A small-molecule ligand and the protein it binds are described below.
Small molecule (SMILES): Nc1nc2c(ncn2[C@@H]2O[C@H](CO[P](=O)(O)O[P](=O)(O)O[C@H]3O[C@H](CO)[C@@H](O)[C@H](O)[C@@H]3O)[C@@H](O)[C@H]2O)c(=O)[nH]1

Binding-site contacts:
Ligand atom O3B contacts residue ARG248 of chain 1.B at 3.0 Å (salt-bridge).
Ligand atom O2A contacts residue ARG326 of chain 1.B at 2.9 Å (salt-bridge).
Ligand atom N3 contacts residue ARG326 of chain 1.B at 3.4 Å (salt-bridge).
Ligand atom O6A contacts residue LEU333 of chain 1.B at 3.5 Å.
Ligand atom O31 contacts residue TYR180 of chain 1.B at 3.2 Å (h-bond).
Ligand atom O31 contacts residue NAP1 of chain 1.AA at 3.6 Å (h-bond).
Ligand atom O21 contacts residue NAP1 of chain 1.AA at 3.3 Å.
Ligand atom O6A contacts residue ASN209 of chain 1.B at 2.7 Å (h-bond).
Ligand atom O3' contacts residue GLU329 of chain 1.B at 2.9 Å (salt-bridge).
Ligand atom O6A contacts residue SER157 of chain 1.B at 2.8 Å (h-bond).
Ligand atom O1A contacts residue VAL220 of chain 1.B at 2.9 Å (h-bond).
Ligand atom C8 contacts residue ASN243 of chain 1.B at 3.4 Å.
Ligand atom O3' contacts residue ARG248 of chain 1.B at 3.1 Å (salt-bridge).
Ligand atom C61 contacts residue SER157 of chain 1.B at 3.3 Å.
Ligand atom O6 contacts residue LYS223 of chain 1.B at 2.9 Å (salt-bridge).
Ligand atom C61 contacts residue ASN209 of chain 1.B at 3.3 Å.
Ligand atom N2 contacts residue ASN218 of chain 1.B at 3.0 Å (h-bond).
Ligand atom C2 contacts residue ARG326 of chain 1.B at 3.6 Å.
Ligand atom O2' contacts residue ARG326 of chain 1.B at 3.3 Å.
Ligand atom O31 contacts residue SER113 of chain 1.B at 2.7 Å (h-bond).
Ligand atom O3' contacts residue ALA246 of chain 1.B at 3.2 Å.
Ligand atom O2B contacts residue ARG326 of chain 1.B at 3.0 Å (salt-bridge).
Ligand atom O21 contacts residue ARG215 of chain 1.B at 3.0 Å (salt-bridge).
Ligand atom O4' contacts residue VAL282 of chain 1.B at 3.5 Å.
Ligand atom O3B contacts residue ASN209 of chain 1.B at 3.0 Å (h-bond).
Ligand atom C4 contacts residue VAL220 of chain 1.B at 3.5 Å (hydrophobic).
Ligand atom O3B contacts residue GLN158 of chain 1.B at 3.4 Å (h-bond).
Ligand atom O51 contacts residue ASN209 of chain 1.B at 3.1 Å (h-bond).
Ligand atom O41 contacts residue TYR180 of chain 1.B at 2.7 Å (h-bond).
Ligand atom N3 contacts residue VAL220 of chain 1.B at 3.6 Å.
Ligand atom N2 contacts residue ARG326 of chain 1.B at 3.3 Å (salt-bridge).
Ligand atom C61 contacts residue THR156 of chain 1.B at 3.5 Å.
Ligand atom C31 contacts residue SER113 of chain 1.B at 3.5 Å.
Ligand atom O6A contacts residue GLN158 of chain 1.B at 2.8 Å (h-bond).
Ligand atom C2' contacts residue ARG326 of chain 1.B at 3.6 Å.
Ligand atom O41 contacts residue THR156 of chain 1.B at 2.6 Å (h-bond).
Ligand atom O6 contacts residue LEU241 of chain 1.B at 3.5 Å.
Ligand atom N7 contacts residue GLY242 of chain 1.B at 2.9 Å (h-bond).
Ligand atom O2' contacts residue GLU329 of chain 1.B at 2.8 Å (salt-bridge).
Ligand atom C5 contacts residue VAL220 of chain 1.B at 3.6 Å (hydrophobic).

Sequence of chain 1.B:
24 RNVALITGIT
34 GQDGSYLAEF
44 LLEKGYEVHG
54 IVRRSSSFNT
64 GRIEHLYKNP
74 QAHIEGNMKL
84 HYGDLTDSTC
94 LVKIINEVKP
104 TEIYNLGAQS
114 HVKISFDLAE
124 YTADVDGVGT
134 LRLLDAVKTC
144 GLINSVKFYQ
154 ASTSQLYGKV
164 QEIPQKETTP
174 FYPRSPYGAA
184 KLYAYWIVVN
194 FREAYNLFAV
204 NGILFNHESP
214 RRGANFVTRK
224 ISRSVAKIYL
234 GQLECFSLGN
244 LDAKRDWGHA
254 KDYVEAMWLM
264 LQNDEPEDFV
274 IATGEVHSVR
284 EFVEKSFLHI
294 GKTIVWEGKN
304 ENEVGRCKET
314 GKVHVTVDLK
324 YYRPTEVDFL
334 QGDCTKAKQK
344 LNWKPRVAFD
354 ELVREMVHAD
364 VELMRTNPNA